Sequence of chain 1.C:
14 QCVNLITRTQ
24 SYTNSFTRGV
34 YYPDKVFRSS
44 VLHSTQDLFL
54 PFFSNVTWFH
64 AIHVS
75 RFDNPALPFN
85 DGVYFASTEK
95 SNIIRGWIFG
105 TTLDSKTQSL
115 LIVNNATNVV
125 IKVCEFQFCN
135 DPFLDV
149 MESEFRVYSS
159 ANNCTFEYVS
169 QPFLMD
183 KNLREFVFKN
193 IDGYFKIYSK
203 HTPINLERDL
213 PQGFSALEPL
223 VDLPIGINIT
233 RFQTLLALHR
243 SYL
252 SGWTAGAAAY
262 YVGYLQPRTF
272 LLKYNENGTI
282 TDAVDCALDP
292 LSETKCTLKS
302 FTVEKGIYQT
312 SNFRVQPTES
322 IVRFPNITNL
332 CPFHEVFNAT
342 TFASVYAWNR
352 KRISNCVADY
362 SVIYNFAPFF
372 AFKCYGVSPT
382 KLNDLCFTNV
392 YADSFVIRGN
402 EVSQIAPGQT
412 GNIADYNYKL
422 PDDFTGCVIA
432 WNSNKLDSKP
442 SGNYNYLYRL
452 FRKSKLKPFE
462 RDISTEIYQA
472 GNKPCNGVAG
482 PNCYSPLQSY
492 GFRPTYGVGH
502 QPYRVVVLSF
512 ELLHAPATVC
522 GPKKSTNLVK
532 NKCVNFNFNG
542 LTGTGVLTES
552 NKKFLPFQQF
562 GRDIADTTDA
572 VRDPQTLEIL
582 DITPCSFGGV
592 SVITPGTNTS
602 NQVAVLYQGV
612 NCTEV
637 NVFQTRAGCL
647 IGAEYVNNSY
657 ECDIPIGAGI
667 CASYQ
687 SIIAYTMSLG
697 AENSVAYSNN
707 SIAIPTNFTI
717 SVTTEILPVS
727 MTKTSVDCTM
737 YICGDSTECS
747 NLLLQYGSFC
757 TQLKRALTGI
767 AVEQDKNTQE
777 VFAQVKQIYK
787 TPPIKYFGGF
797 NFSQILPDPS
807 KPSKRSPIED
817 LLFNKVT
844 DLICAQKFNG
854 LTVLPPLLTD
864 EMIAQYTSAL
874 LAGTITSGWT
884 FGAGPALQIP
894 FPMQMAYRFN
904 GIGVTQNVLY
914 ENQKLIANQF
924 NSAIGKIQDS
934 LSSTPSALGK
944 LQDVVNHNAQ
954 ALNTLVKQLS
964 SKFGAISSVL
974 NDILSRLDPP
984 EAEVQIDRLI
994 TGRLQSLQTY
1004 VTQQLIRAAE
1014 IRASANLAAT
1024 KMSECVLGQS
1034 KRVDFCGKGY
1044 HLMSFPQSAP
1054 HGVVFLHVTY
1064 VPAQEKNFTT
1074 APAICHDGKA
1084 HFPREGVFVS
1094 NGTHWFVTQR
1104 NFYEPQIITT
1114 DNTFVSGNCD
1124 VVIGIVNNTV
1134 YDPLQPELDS

The protein below binds the small molecule below.
Small molecule (SMILES): CC(=O)N[C@H]1[C@H](O[C@H]2[C@H](O)[C@@H](NC(C)=O)CO[C@@H]2CO)O[C@H](CO)[C@@H](O)[C@@H]1O

Binding-site contacts:
Ligand atom C6 contacts residue ALA702 of chain 1.B at 4.3 Å (hydrophobic).
Ligand atom C5 contacts residue ASN1070 of chain 1.B at 3.6 Å.
Ligand atom O5 contacts residue ASN1070 of chain 1.B at 2.3 Å (h-bond).
Ligand atom C7 contacts residue ASN1070 of chain 1.B at 3.7 Å.
Ligand atom C8 contacts residue ALA702 of chain 1.B at 4.0 Å (hydrophobic).
Ligand atom C7 contacts residue ALA702 of chain 1.B at 3.7 Å (hydrophobic).
Ligand atom C5 contacts residue ALA702 of chain 1.B at 3.7 Å (hydrophobic).
Ligand atom C1 contacts residue GLN891 of chain 1.C at 4.0 Å.
Ligand atom O7 contacts residue SER700 of chain 1.B at 4.0 Å.
Ligand atom O4 contacts residue ALA702 of chain 1.B at 3.7 Å.
Ligand atom C8 contacts residue LYS1069 of chain 1.B at 4.4 Å.
Ligand atom N2 contacts residue ALA702 of chain 1.B at 4.4 Å.
Ligand atom C2 contacts residue ASN1070 of chain 1.B at 2.5 Å.
Ligand atom C4 contacts residue ALA702 of chain 1.B at 4.2 Å (hydrophobic).
Ligand atom O6 contacts residue ALA702 of chain 1.B at 4.2 Å.
Ligand atom C3 contacts residue ASN1070 of chain 1.B at 3.8 Å.
Ligand atom O7 contacts residue ALA702 of chain 1.B at 3.4 Å.
Ligand atom N2 contacts residue ASN1070 of chain 1.B at 2.9 Å (h-bond).
Ligand atom O7 contacts residue ASN1070 of chain 1.B at 4.0 Å.
Ligand atom C1 contacts residue ASN1070 of chain 1.B at 1.4 Å.
Ligand atom C8 contacts residue GLU1068 of chain 1.B at 3.5 Å.
Ligand atom C4 contacts residue ASN1070 of chain 1.B at 4.2 Å.
Ligand atom C3 contacts residue ALA702 of chain 1.B at 4.5 Å (hydrophobic).
Ligand atom C8 contacts residue ASN1070 of chain 1.B at 4.1 Å.

Sequence of chain 1.B:
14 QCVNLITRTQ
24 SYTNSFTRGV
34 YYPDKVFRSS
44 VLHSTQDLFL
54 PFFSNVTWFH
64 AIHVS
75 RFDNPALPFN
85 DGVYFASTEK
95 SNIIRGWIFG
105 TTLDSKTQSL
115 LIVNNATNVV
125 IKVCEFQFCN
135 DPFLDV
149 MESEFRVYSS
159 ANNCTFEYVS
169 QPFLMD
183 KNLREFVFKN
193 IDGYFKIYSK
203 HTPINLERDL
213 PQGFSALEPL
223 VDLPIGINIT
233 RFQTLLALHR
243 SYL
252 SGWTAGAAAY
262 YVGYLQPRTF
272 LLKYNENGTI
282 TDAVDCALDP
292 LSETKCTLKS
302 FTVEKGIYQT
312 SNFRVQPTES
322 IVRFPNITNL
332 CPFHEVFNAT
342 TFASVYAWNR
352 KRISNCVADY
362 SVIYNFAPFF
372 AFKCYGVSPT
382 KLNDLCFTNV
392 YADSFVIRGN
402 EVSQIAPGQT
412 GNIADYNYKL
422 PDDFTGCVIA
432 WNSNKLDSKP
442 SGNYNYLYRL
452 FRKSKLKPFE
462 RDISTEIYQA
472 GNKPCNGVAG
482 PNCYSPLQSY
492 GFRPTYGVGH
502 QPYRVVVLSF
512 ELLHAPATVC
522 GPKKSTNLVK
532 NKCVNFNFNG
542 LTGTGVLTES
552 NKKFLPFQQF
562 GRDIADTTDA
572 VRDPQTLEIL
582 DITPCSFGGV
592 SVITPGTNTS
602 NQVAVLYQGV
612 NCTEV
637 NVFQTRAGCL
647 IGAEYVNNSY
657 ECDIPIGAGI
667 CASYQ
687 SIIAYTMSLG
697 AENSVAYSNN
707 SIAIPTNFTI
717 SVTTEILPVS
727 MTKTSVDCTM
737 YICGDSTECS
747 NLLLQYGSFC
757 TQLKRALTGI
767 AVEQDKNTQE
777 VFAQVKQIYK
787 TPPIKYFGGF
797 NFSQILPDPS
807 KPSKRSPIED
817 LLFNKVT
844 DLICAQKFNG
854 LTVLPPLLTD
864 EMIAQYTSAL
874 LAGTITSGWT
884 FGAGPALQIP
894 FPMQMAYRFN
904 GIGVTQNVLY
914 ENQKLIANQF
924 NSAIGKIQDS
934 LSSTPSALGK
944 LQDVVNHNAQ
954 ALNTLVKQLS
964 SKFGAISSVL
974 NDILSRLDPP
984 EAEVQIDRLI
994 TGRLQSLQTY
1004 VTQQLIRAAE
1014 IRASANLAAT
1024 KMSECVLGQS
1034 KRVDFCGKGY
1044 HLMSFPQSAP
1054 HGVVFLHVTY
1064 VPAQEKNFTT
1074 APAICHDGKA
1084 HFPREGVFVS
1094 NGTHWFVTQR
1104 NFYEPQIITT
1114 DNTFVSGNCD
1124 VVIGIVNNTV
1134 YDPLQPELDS